A protein and the small-molecule ligand that binds it are described below.
Small molecule (SMILES): COc1ccc(-n2cnc3ccc(-c4n[nH]c(=S)o4)cc32)cc1

Binding-site contacts:
Ligand atom O32 contacts residue VAL36 of chain 1.B at 3.5 Å.
Ligand atom S22 contacts residue 2HT1 of chain 1.F at 3.4 Å.
Ligand atom C12 contacts residue ASP99 of chain 1.B at 3.8 Å.
Ligand atom C16 contacts residue LEU154 of chain 1.B at 3.7 Å (hydrophobic).
Ligand atom C6 contacts residue ILE28 of chain 1.B at 3.8 Å (hydrophobic).
Ligand atom C12 contacts residue LEU154 of chain 1.B at 3.4 Å (hydrophobic).
Ligand atom C14 contacts residue LEU98 of chain 1.B at 3.6 Å (hydrophobic).
Ligand atom N19 contacts residue CYS165 of chain 1.B at 3.4 Å.
Ligand atom S22 contacts residue ASP166 of chain 1.B at 3.5 Å.
Ligand atom C5 contacts residue VAL101 of chain 1.B at 3.5 Å (hydrophobic).
Ligand atom C5 contacts residue LEU154 of chain 1.B at 3.7 Å (hydrophobic).
Ligand atom N11 contacts residue ASP99 of chain 1.B at 3.7 Å.
Ligand atom N11 contacts residue ALA49 of chain 1.B at 3.6 Å.
Ligand atom C10 contacts residue TYR100 of chain 1.B at 3.6 Å (hydrophobic).
Ligand atom N11 contacts residue VAL101 of chain 1.B at 2.9 Å (h-bond).
Ligand atom C8 contacts residue ILE28 of chain 1.B at 3.6 Å (hydrophobic).
Ligand atom C1 contacts residue ARG107 of chain 1.B at 2.9 Å.
Ligand atom N9 contacts residue VAL101 of chain 1.B at 3.5 Å (h-bond).
Ligand atom C17 contacts residue LEU154 of chain 1.B at 3.5 Å (hydrophobic).
Ligand atom C21 contacts residue LYS51 of chain 1.B at 3.8 Å.
Ligand atom N19 contacts residue ASP166 of chain 1.B at 3.5 Å (salt-bridge).
Ligand atom N20 contacts residue LYS51 of chain 1.B at 3.5 Å (salt-bridge).
Ligand atom O32 contacts residue 2HT1 of chain 1.F at 3.8 Å.
Ligand atom N20 contacts residue ASP166 of chain 1.B at 3.1 Å (salt-bridge).
Ligand atom C10 contacts residue VAL101 of chain 1.B at 2.7 Å (hydrophobic).
Ligand atom C12 contacts residue ALA49 of chain 1.B at 3.4 Å (hydrophobic).
Ligand atom S22 contacts residue PHE33 of chain 1.B at 3.5 Å.
Ligand atom N11 contacts residue TYR100 of chain 1.B at 3.5 Å.
Ligand atom C13 contacts residue ASP99 of chain 1.B at 3.1 Å.
Ligand atom C4 contacts residue PRO102 of chain 1.B at 3.5 Å (hydrophobic).
Ligand atom C13 contacts residue LEU154 of chain 1.B at 3.6 Å (hydrophobic).
Ligand atom S22 contacts residue LYS51 of chain 1.B at 3.3 Å (salt-bridge).
Ligand atom C7 contacts residue 2HT1 of chain 1.F at 3.5 Å.
Ligand atom C13 contacts residue ALA49 of chain 1.B at 3.3 Å (hydrophobic).
Ligand atom C21 contacts residue ASP166 of chain 1.B at 3.7 Å.
Ligand atom C14 contacts residue LEU154 of chain 1.B at 3.8 Å (hydrophobic).
Ligand atom C7 contacts residue ILE28 of chain 1.B at 3.2 Å (hydrophobic).
Ligand atom C4 contacts residue THR104 of chain 1.B at 3.6 Å.
Ligand atom C5 contacts residue PRO102 of chain 1.B at 3.5 Å (hydrophobic).
Ligand atom C8 contacts residue 2HT1 of chain 1.F at 3.2 Å.

Sequence of chain 1.B:
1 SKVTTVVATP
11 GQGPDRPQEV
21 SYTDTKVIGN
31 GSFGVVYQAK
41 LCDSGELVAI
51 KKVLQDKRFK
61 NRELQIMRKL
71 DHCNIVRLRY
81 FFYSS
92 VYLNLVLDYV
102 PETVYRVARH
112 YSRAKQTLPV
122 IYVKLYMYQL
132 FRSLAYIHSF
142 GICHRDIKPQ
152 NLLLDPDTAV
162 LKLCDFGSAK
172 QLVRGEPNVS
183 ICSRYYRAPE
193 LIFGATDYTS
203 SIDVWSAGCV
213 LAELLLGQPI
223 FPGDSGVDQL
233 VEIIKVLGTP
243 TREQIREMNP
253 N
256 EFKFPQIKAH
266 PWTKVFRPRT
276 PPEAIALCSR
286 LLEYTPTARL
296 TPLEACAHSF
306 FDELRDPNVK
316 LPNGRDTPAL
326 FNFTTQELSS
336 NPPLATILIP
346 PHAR